Sequence of chain 5.E:
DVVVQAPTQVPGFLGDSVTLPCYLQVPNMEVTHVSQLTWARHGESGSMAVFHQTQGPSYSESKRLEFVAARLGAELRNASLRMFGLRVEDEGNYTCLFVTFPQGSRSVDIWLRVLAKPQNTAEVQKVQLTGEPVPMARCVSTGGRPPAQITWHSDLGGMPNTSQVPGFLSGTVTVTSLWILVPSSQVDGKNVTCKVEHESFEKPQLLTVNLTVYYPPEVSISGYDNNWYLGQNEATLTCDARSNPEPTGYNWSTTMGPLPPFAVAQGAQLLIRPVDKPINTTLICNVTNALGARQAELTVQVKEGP

The small molecule below binds the protein below.
Small molecule (SMILES): CC(=O)N[C@H]1[C@H](O[C@H]2[C@H](O)[C@@H](NC(C)=O)CO[C@@H]2CO)O[C@H](CO)[C@@H](O[C@@H]2O[C@H](CO)[C@@H](O)[C@H](O)[C@@H]2O)[C@@H]1O

Binding-site contacts:
Ligand atom C3 contacts residue ASN105 of chain 5.E at 3.8 Å.
Ligand atom O5 contacts residue ASN105 of chain 5.E at 2.4 Å (h-bond).
Ligand atom C2 contacts residue ASN105 of chain 5.E at 2.5 Å.
Ligand atom O5 contacts residue VAL95 of chain 5.E at 4.5 Å.
Ligand atom C8 contacts residue PRO48 of chain 5.E at 4.4 Å (hydrophobic).
Ligand atom C6 contacts residue VAL95 of chain 5.E at 3.6 Å (hydrophobic).
Ligand atom C5 contacts residue VAL95 of chain 5.E at 4.5 Å (hydrophobic).
Ligand atom O6 contacts residue ALA96 of chain 5.E at 4.3 Å.
Ligand atom C1 contacts residue ASN105 of chain 5.E at 1.4 Å.
Ligand atom O5 contacts residue ALA96 of chain 5.E at 4.5 Å.
Ligand atom C4 contacts residue ASN105 of chain 5.E at 4.3 Å.
Ligand atom C7 contacts residue ASN105 of chain 5.E at 3.6 Å.
Ligand atom O6 contacts residue VAL95 of chain 5.E at 2.9 Å (h-bond).
Ligand atom C5 contacts residue ASN105 of chain 5.E at 3.6 Å.
Ligand atom O7 contacts residue ASN105 of chain 5.E at 4.0 Å.
Ligand atom N2 contacts residue ASN105 of chain 5.E at 2.9 Å (h-bond).
Ligand atom C8 contacts residue TYR50 of chain 5.E at 4.1 Å (hydrophobic).